The protein below binds the small molecule below.
Small molecule (SMILES): CC(=O)N[C@H]1[C@H](O[C@H]2[C@H](O)[C@@H](NC(C)=O)CO[C@@H]2CO)O[C@H](CO)[C@@H](O)[C@@H]1O

Binding-site contacts:
Ligand atom O5 contacts residue THR412 of chain 1.A at 4.0 Å.
Ligand atom C7 contacts residue ASN410 of chain 1.A at 3.2 Å.
Ligand atom C8 contacts residue ASN410 of chain 1.A at 4.4 Å.
Ligand atom O5 contacts residue LYS399 of chain 1.A at 3.5 Å (salt-bridge).
Ligand atom O5 contacts residue GLU401 of chain 1.A at 3.7 Å.
Ligand atom C3 contacts residue ASN410 of chain 1.A at 3.8 Å.
Ligand atom O5 contacts residue ASN410 of chain 1.A at 2.4 Å (h-bond).
Ligand atom C8 contacts residue THR412 of chain 1.A at 4.3 Å.
Ligand atom O7 contacts residue ASN410 of chain 1.A at 3.2 Å (h-bond).
Ligand atom C1 contacts residue ASN410 of chain 1.A at 1.4 Å.
Ligand atom C6 contacts residue LYS399 of chain 1.A at 3.5 Å.
Ligand atom C2 contacts residue ASN410 of chain 1.A at 2.5 Å.
Ligand atom C8 contacts residue GLN406 of chain 1.A at 4.4 Å.
Ligand atom C8 contacts residue LEU403 of chain 1.A at 4.3 Å (hydrophobic).
Ligand atom C5 contacts residue THR451 of chain 1.A at 4.3 Å.
Ligand atom N2 contacts residue ASN410 of chain 1.A at 3.0 Å (h-bond).
Ligand atom C4 contacts residue ASN410 of chain 1.A at 4.2 Å.
Ligand atom C7 contacts residue LEU403 of chain 1.A at 4.2 Å (hydrophobic).
Ligand atom C5 contacts residue ASN410 of chain 1.A at 3.7 Å.
Ligand atom C8 contacts residue ARG450 of chain 1.A at 4.5 Å.
Ligand atom C1 contacts residue GLU401 of chain 1.A at 4.1 Å.
Ligand atom O6 contacts residue LYS399 of chain 1.A at 3.6 Å (salt-bridge).
Ligand atom C5 contacts residue THR412 of chain 1.A at 4.2 Å.
Ligand atom C5 contacts residue LYS399 of chain 1.A at 4.2 Å.
Ligand atom O5 contacts residue THR451 of chain 1.A at 4.2 Å.
Ligand atom O7 contacts residue LEU403 of chain 1.A at 3.6 Å.
Ligand atom C1 contacts residue THR451 of chain 1.A at 4.2 Å.
Ligand atom C6 contacts residue THR412 of chain 1.A at 3.7 Å.

Sequence of chain 1.A:
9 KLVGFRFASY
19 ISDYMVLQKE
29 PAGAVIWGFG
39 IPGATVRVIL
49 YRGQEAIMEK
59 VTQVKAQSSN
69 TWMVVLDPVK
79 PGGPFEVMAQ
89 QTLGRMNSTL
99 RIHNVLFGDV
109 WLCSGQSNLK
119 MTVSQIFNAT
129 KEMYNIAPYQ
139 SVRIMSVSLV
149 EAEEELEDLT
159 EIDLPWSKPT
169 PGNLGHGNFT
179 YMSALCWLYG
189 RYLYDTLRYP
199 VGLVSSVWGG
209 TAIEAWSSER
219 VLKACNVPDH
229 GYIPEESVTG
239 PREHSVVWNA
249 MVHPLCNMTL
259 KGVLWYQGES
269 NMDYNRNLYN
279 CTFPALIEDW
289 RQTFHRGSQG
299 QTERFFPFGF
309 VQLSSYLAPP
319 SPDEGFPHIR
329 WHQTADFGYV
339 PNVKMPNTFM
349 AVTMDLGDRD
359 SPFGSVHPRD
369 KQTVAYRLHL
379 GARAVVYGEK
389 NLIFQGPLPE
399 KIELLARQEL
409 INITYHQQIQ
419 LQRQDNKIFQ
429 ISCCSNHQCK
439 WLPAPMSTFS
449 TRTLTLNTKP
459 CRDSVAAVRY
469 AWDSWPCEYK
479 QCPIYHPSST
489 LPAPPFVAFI